This small molecule binds to this protein.
Small molecule (SMILES): CC(=O)N[C@@H]1[C@@H](O)[C@H](O)[C@@H](CO)O[C@H]1O

Binding-site contacts:
Ligand atom C2 contacts residue ASN111 of chain 1.A at 2.5 Å.
Ligand atom C6 contacts residue HIS150 of chain 1.A at 3.7 Å.
Ligand atom C5 contacts residue ASN111 of chain 1.A at 3.5 Å.
Ligand atom C1 contacts residue ASN111 of chain 1.A at 1.4 Å.
Ligand atom O5 contacts residue ASN111 of chain 1.A at 2.2 Å (h-bond).
Ligand atom C5 contacts residue HIS150 of chain 1.A at 4.0 Å.
Ligand atom N2 contacts residue ASN111 of chain 1.A at 3.0 Å (h-bond).
Ligand atom C7 contacts residue ASN111 of chain 1.A at 4.1 Å.
Ligand atom O5 contacts residue HIS150 of chain 1.A at 3.1 Å.
Ligand atom C3 contacts residue ASN111 of chain 1.A at 3.8 Å.
Ligand atom C4 contacts residue ASN111 of chain 1.A at 4.1 Å.
Ligand atom O6 contacts residue HIS150 of chain 1.A at 3.8 Å.
Ligand atom C1 contacts residue HIS150 of chain 1.A at 4.0 Å.

Sequence of chain 1.A:
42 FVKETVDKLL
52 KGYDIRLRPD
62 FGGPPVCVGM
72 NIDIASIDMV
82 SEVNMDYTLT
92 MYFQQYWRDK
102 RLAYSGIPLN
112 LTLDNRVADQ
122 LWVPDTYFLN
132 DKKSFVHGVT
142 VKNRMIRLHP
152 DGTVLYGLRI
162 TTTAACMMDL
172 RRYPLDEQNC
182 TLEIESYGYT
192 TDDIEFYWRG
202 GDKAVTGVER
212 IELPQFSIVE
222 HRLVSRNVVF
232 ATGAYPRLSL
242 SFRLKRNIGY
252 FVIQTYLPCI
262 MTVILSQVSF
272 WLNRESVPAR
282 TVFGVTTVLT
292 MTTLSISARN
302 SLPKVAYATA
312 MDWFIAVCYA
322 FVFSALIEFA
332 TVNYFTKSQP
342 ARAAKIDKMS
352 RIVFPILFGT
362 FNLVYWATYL